Sequence of chain 1.A:
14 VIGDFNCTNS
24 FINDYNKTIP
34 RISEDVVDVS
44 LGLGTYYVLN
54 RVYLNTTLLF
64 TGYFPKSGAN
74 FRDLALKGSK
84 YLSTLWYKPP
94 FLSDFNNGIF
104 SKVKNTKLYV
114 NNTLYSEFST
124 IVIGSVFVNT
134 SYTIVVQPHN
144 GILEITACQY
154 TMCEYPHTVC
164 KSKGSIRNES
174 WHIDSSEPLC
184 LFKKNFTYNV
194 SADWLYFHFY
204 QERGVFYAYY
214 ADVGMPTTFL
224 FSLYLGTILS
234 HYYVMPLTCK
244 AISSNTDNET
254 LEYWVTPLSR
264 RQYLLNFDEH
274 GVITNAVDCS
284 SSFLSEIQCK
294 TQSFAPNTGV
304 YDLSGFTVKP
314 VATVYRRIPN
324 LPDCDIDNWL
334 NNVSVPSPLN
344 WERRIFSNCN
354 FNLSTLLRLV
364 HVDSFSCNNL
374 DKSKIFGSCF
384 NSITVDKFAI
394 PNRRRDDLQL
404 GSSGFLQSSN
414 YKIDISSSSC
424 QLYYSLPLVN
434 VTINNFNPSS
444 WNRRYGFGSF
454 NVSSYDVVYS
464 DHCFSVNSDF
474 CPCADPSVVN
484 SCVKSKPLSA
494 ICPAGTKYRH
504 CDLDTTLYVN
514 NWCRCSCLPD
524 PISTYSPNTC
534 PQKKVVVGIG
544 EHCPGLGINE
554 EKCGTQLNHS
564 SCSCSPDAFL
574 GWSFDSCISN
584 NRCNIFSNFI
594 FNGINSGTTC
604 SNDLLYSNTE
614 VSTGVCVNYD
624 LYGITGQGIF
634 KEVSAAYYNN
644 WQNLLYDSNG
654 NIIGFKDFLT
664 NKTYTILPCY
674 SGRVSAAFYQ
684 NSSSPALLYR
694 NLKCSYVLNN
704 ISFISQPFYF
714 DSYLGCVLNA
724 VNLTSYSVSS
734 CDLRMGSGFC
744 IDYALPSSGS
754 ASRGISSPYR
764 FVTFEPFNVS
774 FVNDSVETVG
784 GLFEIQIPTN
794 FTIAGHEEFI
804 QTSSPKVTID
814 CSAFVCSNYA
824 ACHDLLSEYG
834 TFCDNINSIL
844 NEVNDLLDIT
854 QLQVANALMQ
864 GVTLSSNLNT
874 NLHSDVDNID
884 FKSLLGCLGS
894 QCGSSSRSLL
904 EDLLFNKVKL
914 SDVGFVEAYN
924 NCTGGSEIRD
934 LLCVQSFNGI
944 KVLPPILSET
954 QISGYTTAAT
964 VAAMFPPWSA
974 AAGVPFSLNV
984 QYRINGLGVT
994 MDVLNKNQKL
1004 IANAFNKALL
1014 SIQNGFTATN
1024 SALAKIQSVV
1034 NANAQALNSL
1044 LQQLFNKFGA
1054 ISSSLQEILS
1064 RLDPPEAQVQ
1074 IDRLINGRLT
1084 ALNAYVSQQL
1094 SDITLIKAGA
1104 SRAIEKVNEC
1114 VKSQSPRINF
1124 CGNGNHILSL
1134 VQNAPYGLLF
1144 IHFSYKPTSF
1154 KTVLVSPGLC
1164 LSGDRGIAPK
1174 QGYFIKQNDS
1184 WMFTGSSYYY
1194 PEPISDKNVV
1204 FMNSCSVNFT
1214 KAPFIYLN

Binding-site contacts:
Ligand atom C8 contacts residue TYR699 of chain 1.A at 3.8 Å (hydrophobic).
Ligand atom C7 contacts residue TYR699 of chain 1.A at 4.3 Å (hydrophobic).
Ligand atom C3 contacts residue ASN703 of chain 1.A at 3.8 Å.
Ligand atom N2 contacts residue TYR699 of chain 1.A at 4.1 Å.
Ligand atom N2 contacts residue ASN703 of chain 1.A at 2.9 Å (h-bond).
Ligand atom O3 contacts residue GLY617 of chain 1.A at 3.8 Å.
Ligand atom O7 contacts residue VAL618 of chain 1.A at 4.2 Å.
Ligand atom C8 contacts residue ILE632 of chain 1.A at 4.2 Å (hydrophobic).
Ligand atom C4 contacts residue ASN703 of chain 1.A at 4.2 Å.
Ligand atom O7 contacts residue ASN703 of chain 1.A at 3.8 Å.
Ligand atom O6 contacts residue ASN703 of chain 1.A at 4.0 Å.
Ligand atom C7 contacts residue ASN703 of chain 1.A at 3.6 Å.
Ligand atom C8 contacts residue GLY617 of chain 1.A at 4.4 Å.
Ligand atom C5 contacts residue ASN703 of chain 1.A at 3.7 Å.
Ligand atom O7 contacts residue GLY617 of chain 1.A at 3.9 Å.
Ligand atom O6 contacts residue ASN702 of chain 1.A at 3.9 Å.
Ligand atom C1 contacts residue ASN703 of chain 1.A at 1.4 Å.
Ligand atom O5 contacts residue ASN703 of chain 1.A at 2.4 Å (h-bond).
Ligand atom C2 contacts residue ASN703 of chain 1.A at 2.5 Å.
Ligand atom C7 contacts residue GLY617 of chain 1.A at 4.2 Å.

A protein and the small-molecule ligand that binds it are described below.
Small molecule (SMILES): CC(=O)N[C@@H]1[C@@H](O)[C@H](O)[C@@H](CO)O[C@H]1O